Sequence of chain 1.D:
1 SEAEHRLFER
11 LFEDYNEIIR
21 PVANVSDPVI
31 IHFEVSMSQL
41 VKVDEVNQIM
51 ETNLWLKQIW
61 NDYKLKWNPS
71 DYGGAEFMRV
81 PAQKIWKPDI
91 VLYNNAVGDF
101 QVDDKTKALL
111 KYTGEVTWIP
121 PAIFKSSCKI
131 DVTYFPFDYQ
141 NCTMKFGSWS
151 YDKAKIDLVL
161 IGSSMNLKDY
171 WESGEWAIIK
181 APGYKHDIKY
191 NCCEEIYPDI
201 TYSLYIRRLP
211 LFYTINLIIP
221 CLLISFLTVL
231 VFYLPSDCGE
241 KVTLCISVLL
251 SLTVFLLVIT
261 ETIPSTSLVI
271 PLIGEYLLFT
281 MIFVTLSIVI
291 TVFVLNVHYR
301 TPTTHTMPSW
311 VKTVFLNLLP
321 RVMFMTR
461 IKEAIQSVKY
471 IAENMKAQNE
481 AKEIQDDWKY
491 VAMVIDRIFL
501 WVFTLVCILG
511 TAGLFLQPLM

A protein and the small-molecule ligand that binds it are described below.
Small molecule (SMILES): CC(C)CCC[C@@H](C)[C@H]1CC[C@H]2[C@@H]3CC=C4C[C@@H](OC(=O)CCC(=O)O)CC[C@]4(C)[C@H]3CC[C@]12C

Binding-site contacts:
Ligand atom CAI contacts residue PHE499 of chain 1.D at 3.5 Å (hydrophobic).
Ligand atom CAA contacts residue THR285 of chain 1.D at 3.9 Å.
Ligand atom CAA contacts residue ILE282 of chain 1.D at 4.3 Å (hydrophobic).
Ligand atom CAD contacts residue PHE499 of chain 1.D at 4.5 Å (hydrophobic).
Ligand atom CAR contacts residue PHE293 of chain 1.D at 3.7 Å (hydrophobic).
Ligand atom CAB contacts residue ILE282 of chain 1.D at 4.5 Å (hydrophobic).
Ligand atom CAE contacts residue VAL289 of chain 1.D at 3.8 Å (hydrophobic).
Ligand atom CAT contacts residue PHE293 of chain 1.D at 4.4 Å (hydrophobic).
Ligand atom CBB contacts residue Y011 of chain 1.LA at 4.4 Å.
Ligand atom CAZ contacts residue PHE499 of chain 1.D at 3.8 Å (hydrophobic).
Ligand atom CAV contacts residue PHE499 of chain 1.D at 4.0 Å (hydrophobic).
Ligand atom CAD contacts residue PHE293 of chain 1.D at 3.6 Å (hydrophobic).
Ligand atom CAP contacts residue LEU286 of chain 1.D at 4.3 Å (hydrophobic).
Ligand atom CAJ contacts residue LEU286 of chain 1.D at 4.2 Å (hydrophobic).
Ligand atom CAE contacts residue ILE290 of chain 1.D at 3.7 Å (hydrophobic).
Ligand atom CAC contacts residue Y011 of chain 1.LA at 3.7 Å.
Ligand atom CAA contacts residue LEU286 of chain 1.D at 3.7 Å (hydrophobic).
Ligand atom CBD contacts residue PHE499 of chain 1.D at 4.5 Å (hydrophobic).
Ligand atom CBD contacts residue ILE290 of chain 1.D at 3.8 Å (hydrophobic).
Ligand atom CAJ contacts residue Y011 of chain 1.LA at 3.8 Å.
Ligand atom OAW contacts residue PHE315 of chain 1.D at 3.3 Å.
Ligand atom CAO contacts residue LEU286 of chain 1.D at 4.2 Å (hydrophobic).
Ligand atom CAN contacts residue LEU286 of chain 1.D at 3.9 Å (hydrophobic).
Ligand atom CAD contacts residue ILE290 of chain 1.D at 3.7 Å (hydrophobic).
Ligand atom CAQ contacts residue LEU286 of chain 1.D at 4.3 Å (hydrophobic).
Ligand atom CAK contacts residue PHE499 of chain 1.D at 4.0 Å (hydrophobic).
Ligand atom CAE contacts residue LEU286 of chain 1.D at 4.2 Å (hydrophobic).